Binding-site contacts:
Ligand atom C10 contacts residue TYR250 of chain 3.A at 2.9 Å (hydrophobic).
Ligand atom O4 contacts residue ASN251 of chain 3.A at 4.3 Å.
Ligand atom C10 contacts residue TYR145 of chain 4.A at 3.6 Å (hydrophobic).
Ligand atom C8 contacts residue ALA146 of chain 4.A at 4.4 Å (hydrophobic).
Ligand atom C4 contacts residue TYR250 of chain 3.A at 4.3 Å (hydrophobic).
Ligand atom O9 contacts residue TYR145 of chain 4.A at 4.3 Å.
Ligand atom O1B contacts residue PRO252 of chain 3.A at 3.4 Å.
Ligand atom O8 contacts residue ALA146 of chain 4.A at 3.4 Å.
Ligand atom C4 contacts residue TYR145 of chain 4.A at 3.6 Å (hydrophobic).
Ligand atom O1B contacts residue SER147 of chain 4.A at 2.6 Å (h-bond).
Ligand atom C1 contacts residue PRO252 of chain 3.A at 4.1 Å (hydrophobic).
Ligand atom C1 contacts residue ALA146 of chain 4.A at 4.0 Å (hydrophobic).
Ligand atom C11 contacts residue TYR145 of chain 4.A at 3.8 Å (hydrophobic).
Ligand atom C6 contacts residue TYR145 of chain 4.A at 3.4 Å (hydrophobic).
Ligand atom C4 contacts residue PRO252 of chain 3.A at 4.3 Å (hydrophobic).
Ligand atom O4 contacts residue PRO252 of chain 3.A at 4.0 Å.
Ligand atom C3 contacts residue PRO252 of chain 3.A at 4.3 Å (hydrophobic).
Ligand atom N5 contacts residue TYR145 of chain 4.A at 2.6 Å (h-bond).
Ligand atom O1A contacts residue ALA146 of chain 4.A at 3.2 Å.
Ligand atom C11 contacts residue ARG143 of chain 4.A at 3.9 Å.
Ligand atom C6 contacts residue ALA146 of chain 4.A at 4.3 Å (hydrophobic).
Ligand atom N5 contacts residue TYR250 of chain 3.A at 3.9 Å.
Ligand atom C11 contacts residue TYR250 of chain 3.A at 3.1 Å (hydrophobic).
Ligand atom O4 contacts residue TYR250 of chain 3.A at 3.0 Å.
Ligand atom O10 contacts residue TYR250 of chain 3.A at 2.3 Å (h-bond).
Ligand atom C5 contacts residue TYR145 of chain 4.A at 3.4 Å (hydrophobic).
Ligand atom O4 contacts residue TYR145 of chain 4.A at 4.1 Å.
Ligand atom O1A contacts residue ASN148 of chain 4.A at 4.5 Å.
Ligand atom C1 contacts residue SER147 of chain 4.A at 3.6 Å.
Ligand atom O1B contacts residue ALA146 of chain 4.A at 4.3 Å.
Ligand atom O10 contacts residue ASN96 of chain 3.A at 4.3 Å.
Ligand atom C7 contacts residue TYR145 of chain 4.A at 3.9 Å (hydrophobic).
Ligand atom O1A contacts residue SER147 of chain 4.A at 3.1 Å (h-bond).
Ligand atom C9 contacts residue TYR145 of chain 4.A at 4.2 Å (hydrophobic).

Sequence of chain 3.A:
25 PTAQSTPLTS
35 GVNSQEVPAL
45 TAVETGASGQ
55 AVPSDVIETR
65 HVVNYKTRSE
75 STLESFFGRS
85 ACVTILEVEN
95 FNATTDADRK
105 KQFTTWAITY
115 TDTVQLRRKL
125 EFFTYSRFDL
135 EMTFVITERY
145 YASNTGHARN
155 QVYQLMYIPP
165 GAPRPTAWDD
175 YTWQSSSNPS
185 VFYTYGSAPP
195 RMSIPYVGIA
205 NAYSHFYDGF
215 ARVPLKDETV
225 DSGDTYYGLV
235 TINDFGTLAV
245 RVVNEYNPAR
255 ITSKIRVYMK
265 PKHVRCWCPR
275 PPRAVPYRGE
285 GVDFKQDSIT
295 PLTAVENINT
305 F

A protein and the small-molecule ligand that binds it are described below.
Small molecule (SMILES): CCCCO[C@]1(C(=O)O)C[C@H](O)[C@@H](NC(C)=O)[C@H]([C@H](O)[C@H](O)CO)O1

Sequence of chain 4.A:
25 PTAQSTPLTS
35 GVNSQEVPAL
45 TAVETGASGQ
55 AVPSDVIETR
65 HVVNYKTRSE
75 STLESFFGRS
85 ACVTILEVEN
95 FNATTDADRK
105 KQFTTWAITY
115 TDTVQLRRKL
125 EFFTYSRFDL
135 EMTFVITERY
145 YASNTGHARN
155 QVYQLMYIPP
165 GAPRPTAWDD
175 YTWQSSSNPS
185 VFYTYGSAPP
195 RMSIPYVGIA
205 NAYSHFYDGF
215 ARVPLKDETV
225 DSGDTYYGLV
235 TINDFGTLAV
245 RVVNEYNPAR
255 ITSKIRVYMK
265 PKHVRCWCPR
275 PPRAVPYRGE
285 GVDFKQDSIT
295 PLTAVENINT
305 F